Sequence of chain 9.A:
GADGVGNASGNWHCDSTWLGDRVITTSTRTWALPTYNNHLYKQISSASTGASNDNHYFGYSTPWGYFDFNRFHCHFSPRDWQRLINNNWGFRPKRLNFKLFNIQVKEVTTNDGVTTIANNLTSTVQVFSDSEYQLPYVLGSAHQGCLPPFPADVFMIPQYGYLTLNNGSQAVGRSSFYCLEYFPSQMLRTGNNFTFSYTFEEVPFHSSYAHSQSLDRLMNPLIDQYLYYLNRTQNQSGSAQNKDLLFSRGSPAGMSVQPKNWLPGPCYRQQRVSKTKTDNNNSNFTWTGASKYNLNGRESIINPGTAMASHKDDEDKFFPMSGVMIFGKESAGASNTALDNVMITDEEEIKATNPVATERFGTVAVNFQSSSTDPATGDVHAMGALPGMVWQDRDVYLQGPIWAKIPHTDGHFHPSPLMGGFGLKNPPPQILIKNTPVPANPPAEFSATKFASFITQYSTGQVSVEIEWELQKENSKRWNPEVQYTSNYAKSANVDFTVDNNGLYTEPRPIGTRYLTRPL

Sequence of chain 24.A:
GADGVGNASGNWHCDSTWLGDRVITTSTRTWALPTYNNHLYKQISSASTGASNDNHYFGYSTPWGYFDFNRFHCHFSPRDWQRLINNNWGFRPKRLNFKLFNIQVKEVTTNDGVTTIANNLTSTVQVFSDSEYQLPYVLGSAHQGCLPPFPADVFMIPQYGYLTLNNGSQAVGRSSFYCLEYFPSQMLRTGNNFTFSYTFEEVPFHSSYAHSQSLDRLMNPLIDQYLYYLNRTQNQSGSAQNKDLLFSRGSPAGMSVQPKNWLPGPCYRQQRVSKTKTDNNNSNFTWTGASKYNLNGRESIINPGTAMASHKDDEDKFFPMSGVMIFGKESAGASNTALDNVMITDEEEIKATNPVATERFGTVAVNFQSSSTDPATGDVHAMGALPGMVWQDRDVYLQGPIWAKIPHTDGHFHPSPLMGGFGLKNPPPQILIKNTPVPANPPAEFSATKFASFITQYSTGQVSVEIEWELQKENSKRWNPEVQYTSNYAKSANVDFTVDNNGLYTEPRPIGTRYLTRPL

A small-molecule ligand and the protein it binds are described below.
Small molecule (SMILES): CC(=O)N[C@H]1[C@H]([C@H](O)[C@H](O)CO)O[C@@](O)(C(=O)O)C[C@@H]1O

Binding-site contacts:
Ligand atom C1 contacts residue ARG232 of chain 24.A at 3.6 Å.
Ligand atom O10 contacts residue SER52 of chain 9.A at 4.4 Å.
Ligand atom O1A contacts residue ASN231 of chain 24.A at 2.7 Å (h-bond).
Ligand atom O2 contacts residue ARG232 of chain 24.A at 4.5 Å.
Ligand atom O1A contacts residue THR286 of chain 9.A at 4.2 Å.
Ligand atom C2 contacts residue THR286 of chain 9.A at 4.2 Å.
Ligand atom O2 contacts residue ASN284 of chain 9.A at 3.0 Å (h-bond).
Ligand atom C11 contacts residue SER256 of chain 24.A at 4.3 Å.
Ligand atom C2 contacts residue ASN231 of chain 24.A at 4.0 Å.
Ligand atom C10 contacts residue SER256 of chain 24.A at 4.2 Å.
Ligand atom C3 contacts residue THR286 of chain 9.A at 3.5 Å.
Ligand atom C4 contacts residue VAL257 of chain 24.A at 4.4 Å (hydrophobic).
Ligand atom C1 contacts residue ASN284 of chain 9.A at 3.8 Å.
Ligand atom O4 contacts residue VAL257 of chain 24.A at 3.1 Å.
Ligand atom C4 contacts residue ASN231 of chain 24.A at 3.5 Å.
Ligand atom C2 contacts residue ASN284 of chain 9.A at 3.9 Å.
Ligand atom O4 contacts residue ASN231 of chain 24.A at 4.2 Å.
Ligand atom C3 contacts residue TRP287 of chain 9.A at 4.1 Å (hydrophobic).
Ligand atom O2 contacts residue ASN231 of chain 24.A at 4.2 Å.
Ligand atom O1B contacts residue ASN284 of chain 9.A at 3.7 Å.
Ligand atom C5 contacts residue ASN231 of chain 24.A at 4.5 Å.
Ligand atom O1A contacts residue ARG232 of chain 24.A at 3.5 Å.
Ligand atom O4 contacts residue TRP287 of chain 9.A at 4.1 Å.
Ligand atom O1A contacts residue ASN284 of chain 9.A at 4.5 Å.
Ligand atom C3 contacts residue ASN231 of chain 24.A at 3.9 Å.
Ligand atom C10 contacts residue ASN55 of chain 9.A at 3.8 Å.
Ligand atom O1B contacts residue ASN231 of chain 24.A at 4.3 Å.
Ligand atom O10 contacts residue ASN55 of chain 9.A at 3.4 Å (h-bond).
Ligand atom C11 contacts residue GLY254 of chain 24.A at 3.6 Å.
Ligand atom O10 contacts residue SER256 of chain 24.A at 3.5 Å (h-bond).
Ligand atom O1B contacts residue ARG232 of chain 24.A at 2.5 Å (salt-bridge).
Ligand atom O2 contacts residue TRP287 of chain 9.A at 4.5 Å.
Ligand atom C11 contacts residue ASN55 of chain 9.A at 3.2 Å.
Ligand atom C1 contacts residue ASN231 of chain 24.A at 3.6 Å.
Ligand atom C11 contacts residue ALA253 of chain 24.A at 3.6 Å (hydrophobic).
Ligand atom O2 contacts residue THR286 of chain 9.A at 4.0 Å.